Sequence of chain 1.C:
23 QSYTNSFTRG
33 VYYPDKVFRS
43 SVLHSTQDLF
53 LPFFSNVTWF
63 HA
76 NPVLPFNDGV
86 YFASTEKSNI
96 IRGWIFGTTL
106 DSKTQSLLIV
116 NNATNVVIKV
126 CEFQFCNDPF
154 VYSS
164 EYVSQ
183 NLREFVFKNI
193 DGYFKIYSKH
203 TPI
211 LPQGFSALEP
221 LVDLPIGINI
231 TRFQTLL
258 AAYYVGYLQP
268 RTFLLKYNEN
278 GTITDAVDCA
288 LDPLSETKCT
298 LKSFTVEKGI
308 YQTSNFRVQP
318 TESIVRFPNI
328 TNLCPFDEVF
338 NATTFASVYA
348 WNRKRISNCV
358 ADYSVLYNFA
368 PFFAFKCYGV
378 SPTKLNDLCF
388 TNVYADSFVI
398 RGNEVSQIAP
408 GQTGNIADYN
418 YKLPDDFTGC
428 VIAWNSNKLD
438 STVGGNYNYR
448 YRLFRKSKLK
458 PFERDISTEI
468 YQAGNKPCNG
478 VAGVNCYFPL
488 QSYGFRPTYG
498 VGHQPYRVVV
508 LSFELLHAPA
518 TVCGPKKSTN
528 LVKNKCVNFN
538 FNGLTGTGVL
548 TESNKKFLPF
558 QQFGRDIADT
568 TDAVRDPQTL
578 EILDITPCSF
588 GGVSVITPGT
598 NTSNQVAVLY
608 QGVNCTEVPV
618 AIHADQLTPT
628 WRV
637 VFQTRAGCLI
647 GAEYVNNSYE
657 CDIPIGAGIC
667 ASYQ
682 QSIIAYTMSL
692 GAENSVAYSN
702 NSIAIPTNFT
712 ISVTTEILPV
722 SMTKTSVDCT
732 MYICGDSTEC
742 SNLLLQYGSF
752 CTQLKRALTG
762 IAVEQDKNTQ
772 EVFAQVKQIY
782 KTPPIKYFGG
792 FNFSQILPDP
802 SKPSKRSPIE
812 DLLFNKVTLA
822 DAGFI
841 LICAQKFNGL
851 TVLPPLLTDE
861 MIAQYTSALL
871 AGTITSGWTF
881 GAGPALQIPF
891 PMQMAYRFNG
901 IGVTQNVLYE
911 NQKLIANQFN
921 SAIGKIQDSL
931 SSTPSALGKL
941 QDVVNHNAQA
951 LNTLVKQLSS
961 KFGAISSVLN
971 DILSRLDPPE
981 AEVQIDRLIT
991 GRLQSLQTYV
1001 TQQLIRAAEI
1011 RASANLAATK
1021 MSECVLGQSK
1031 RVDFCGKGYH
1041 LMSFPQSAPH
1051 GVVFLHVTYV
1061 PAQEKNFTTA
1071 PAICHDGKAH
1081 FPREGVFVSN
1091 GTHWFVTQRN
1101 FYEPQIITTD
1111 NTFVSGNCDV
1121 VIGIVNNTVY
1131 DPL

The small molecule below binds the protein below.
Small molecule (SMILES): CC(=O)N[C@H]1[C@H](O[C@H]2[C@H](O)[C@@H](NC(C)=O)CO[C@@H]2CO[C@@H]2O[C@@H](C)[C@@H](O)[C@@H](O)[C@@H]2O)O[C@H](CO)[C@@H](O)[C@@H]1O

Binding-site contacts:
Ligand atom C5 contacts residue ASN1126 of chain 1.C at 3.5 Å.
Ligand atom C7 contacts residue ASN1126 of chain 1.C at 3.7 Å.
Ligand atom O5 contacts residue ASN1126 of chain 1.C at 4.3 Å.
Ligand atom C1 contacts residue ASN1126 of chain 1.C at 1.5 Å.
Ligand atom C6 contacts residue ASN1126 of chain 1.C at 4.1 Å.
Ligand atom N2 contacts residue ASN1126 of chain 1.C at 3.1 Å (h-bond).
Ligand atom C2 contacts residue ASN1126 of chain 1.C at 2.6 Å.
Ligand atom C4 contacts residue ASN1126 of chain 1.C at 4.2 Å.
Ligand atom C3 contacts residue ASN1126 of chain 1.C at 3.9 Å.
Ligand atom O5 contacts residue ASN1126 of chain 1.C at 2.3 Å (h-bond).
Ligand atom C6 contacts residue ASN1126 of chain 1.C at 4.1 Å.
Ligand atom O7 contacts residue ASN1126 of chain 1.C at 4.0 Å.